Binding-site contacts:
Ligand atom C3 contacts residue ASN313 of chain 4.E at 3.8 Å.
Ligand atom C7 contacts residue ASN313 of chain 4.E at 3.5 Å.
Ligand atom C2 contacts residue ASN313 of chain 4.E at 2.4 Å.
Ligand atom C5 contacts residue THR315 of chain 4.E at 4.0 Å.
Ligand atom C4 contacts residue ASN313 of chain 4.E at 4.2 Å.
Ligand atom O7 contacts residue ASN313 of chain 4.E at 3.6 Å.
Ligand atom N2 contacts residue ASN313 of chain 4.E at 3.0 Å (h-bond).
Ligand atom O7 contacts residue GLN322 of chain 4.E at 4.4 Å.
Ligand atom O5 contacts residue THR315 of chain 4.E at 3.9 Å.
Ligand atom C6 contacts residue THR315 of chain 4.E at 3.8 Å.
Ligand atom O5 contacts residue ASN313 of chain 4.E at 2.3 Å (h-bond).
Ligand atom C7 contacts residue GLN322 of chain 4.E at 3.9 Å.
Ligand atom N2 contacts residue GLN322 of chain 4.E at 4.5 Å.
Ligand atom C5 contacts residue ASN313 of chain 4.E at 3.6 Å.
Ligand atom C1 contacts residue ASN313 of chain 4.E at 1.4 Å.
Ligand atom C8 contacts residue GLN322 of chain 4.E at 3.2 Å.

Sequence of chain 4.E:
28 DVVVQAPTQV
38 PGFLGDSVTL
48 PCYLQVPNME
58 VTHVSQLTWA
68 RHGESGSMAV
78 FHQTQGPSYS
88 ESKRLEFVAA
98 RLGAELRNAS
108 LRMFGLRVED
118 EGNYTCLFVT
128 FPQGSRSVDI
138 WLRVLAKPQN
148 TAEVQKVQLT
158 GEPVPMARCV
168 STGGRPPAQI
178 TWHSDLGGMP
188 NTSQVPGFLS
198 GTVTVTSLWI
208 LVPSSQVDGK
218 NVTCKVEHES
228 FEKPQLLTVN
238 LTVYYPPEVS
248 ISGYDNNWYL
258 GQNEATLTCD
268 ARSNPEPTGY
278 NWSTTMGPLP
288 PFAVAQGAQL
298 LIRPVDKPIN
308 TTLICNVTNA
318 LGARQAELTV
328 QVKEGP

A small-molecule ligand and the protein it binds are described below.
Small molecule (SMILES): CC(=O)N[C@@H]1[C@@H](O)[C@H](O)[C@@H](CO)O[C@H]1O